Sequence of chain 29.F:
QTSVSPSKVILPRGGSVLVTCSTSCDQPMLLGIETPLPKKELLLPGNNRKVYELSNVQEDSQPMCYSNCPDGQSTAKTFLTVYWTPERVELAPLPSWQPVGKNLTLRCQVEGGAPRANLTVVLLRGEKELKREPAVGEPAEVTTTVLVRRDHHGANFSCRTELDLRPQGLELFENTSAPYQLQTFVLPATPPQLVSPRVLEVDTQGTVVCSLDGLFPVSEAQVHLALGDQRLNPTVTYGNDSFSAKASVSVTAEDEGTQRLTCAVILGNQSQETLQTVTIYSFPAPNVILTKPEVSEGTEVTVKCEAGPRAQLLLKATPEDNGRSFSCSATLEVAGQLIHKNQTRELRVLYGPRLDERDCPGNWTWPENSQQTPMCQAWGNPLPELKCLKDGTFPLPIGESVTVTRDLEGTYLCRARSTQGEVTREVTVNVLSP

The protein below binds the small molecule below.
Small molecule (SMILES): CC(=O)N[C@@H]1[C@@H](O)[C@H](O)[C@@H](CO)O[C@H]1O

Binding-site contacts:
Ligand atom O7 contacts residue ASN358 of chain 29.F at 3.3 Å (h-bond).
Ligand atom C5 contacts residue ASN358 of chain 29.F at 3.6 Å.
Ligand atom C7 contacts residue ASN358 of chain 29.F at 3.4 Å.
Ligand atom O7 contacts residue SER343 of chain 29.F at 4.3 Å.
Ligand atom N2 contacts residue ASN358 of chain 29.F at 2.9 Å (h-bond).
Ligand atom C1 contacts residue ASN358 of chain 29.F at 1.4 Å.
Ligand atom O5 contacts residue ASN358 of chain 29.F at 2.4 Å (h-bond).
Ligand atom C2 contacts residue ASN358 of chain 29.F at 2.5 Å.
Ligand atom O7 contacts residue SER345 of chain 29.F at 4.2 Å.
Ligand atom C3 contacts residue ASN358 of chain 29.F at 3.8 Å.
Ligand atom C4 contacts residue ASN358 of chain 29.F at 4.2 Å.